Sequence of chain 1.D:
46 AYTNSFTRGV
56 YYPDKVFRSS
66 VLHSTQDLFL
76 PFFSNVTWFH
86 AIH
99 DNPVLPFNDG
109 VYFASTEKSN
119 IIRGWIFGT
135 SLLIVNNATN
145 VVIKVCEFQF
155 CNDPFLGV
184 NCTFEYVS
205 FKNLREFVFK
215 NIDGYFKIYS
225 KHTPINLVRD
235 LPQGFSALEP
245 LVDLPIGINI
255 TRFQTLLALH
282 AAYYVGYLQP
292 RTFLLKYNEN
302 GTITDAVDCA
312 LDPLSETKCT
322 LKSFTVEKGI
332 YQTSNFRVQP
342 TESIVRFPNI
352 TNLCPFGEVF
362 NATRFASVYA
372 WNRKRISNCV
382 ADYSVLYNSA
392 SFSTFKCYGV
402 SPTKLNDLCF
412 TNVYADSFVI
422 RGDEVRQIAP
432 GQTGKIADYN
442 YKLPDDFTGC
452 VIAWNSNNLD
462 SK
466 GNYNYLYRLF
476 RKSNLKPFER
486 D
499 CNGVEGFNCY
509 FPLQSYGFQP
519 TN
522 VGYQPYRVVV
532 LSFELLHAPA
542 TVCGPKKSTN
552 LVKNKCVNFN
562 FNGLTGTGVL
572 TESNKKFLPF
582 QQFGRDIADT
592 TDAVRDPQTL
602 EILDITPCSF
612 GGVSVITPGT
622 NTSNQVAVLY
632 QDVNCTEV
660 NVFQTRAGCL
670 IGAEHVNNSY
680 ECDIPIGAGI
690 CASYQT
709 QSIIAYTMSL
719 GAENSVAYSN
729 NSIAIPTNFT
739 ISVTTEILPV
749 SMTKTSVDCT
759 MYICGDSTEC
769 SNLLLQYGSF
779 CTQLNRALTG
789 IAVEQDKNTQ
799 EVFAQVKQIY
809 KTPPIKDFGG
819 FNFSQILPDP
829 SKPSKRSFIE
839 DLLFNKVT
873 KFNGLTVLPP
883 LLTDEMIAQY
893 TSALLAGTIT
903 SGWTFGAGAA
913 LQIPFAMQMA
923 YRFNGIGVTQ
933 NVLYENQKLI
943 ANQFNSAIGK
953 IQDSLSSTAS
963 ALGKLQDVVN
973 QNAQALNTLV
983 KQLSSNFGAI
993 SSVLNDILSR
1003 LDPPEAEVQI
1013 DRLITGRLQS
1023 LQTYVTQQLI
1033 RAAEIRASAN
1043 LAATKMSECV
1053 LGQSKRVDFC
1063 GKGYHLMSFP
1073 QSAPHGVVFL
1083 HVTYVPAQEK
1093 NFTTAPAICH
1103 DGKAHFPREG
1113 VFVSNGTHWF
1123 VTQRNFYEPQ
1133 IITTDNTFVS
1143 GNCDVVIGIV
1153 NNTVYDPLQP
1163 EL

Binding-site contacts:
Ligand atom C8 contacts residue GLN599 of chain 1.D at 4.2 Å.
Ligand atom C8 contacts residue PRO349 of chain 1.D at 3.6 Å (hydrophobic).
Ligand atom C7 contacts residue ASN350 of chain 1.D at 3.5 Å.
Ligand atom N2 contacts residue PRO598 of chain 1.D at 4.4 Å.
Ligand atom C2 contacts residue ASN350 of chain 1.D at 2.6 Å.
Ligand atom C7 contacts residue PRO349 of chain 1.D at 4.5 Å (hydrophobic).
Ligand atom C3 contacts residue ASN350 of chain 1.D at 3.9 Å.
Ligand atom O5 contacts residue ASN350 of chain 1.D at 2.4 Å (h-bond).
Ligand atom C7 contacts residue PRO598 of chain 1.D at 4.2 Å (hydrophobic).
Ligand atom C3 contacts residue GLN599 of chain 1.D at 3.6 Å.
Ligand atom C8 contacts residue PRO598 of chain 1.D at 3.1 Å (hydrophobic).
Ligand atom C1 contacts residue ASN350 of chain 1.D at 1.5 Å.
Ligand atom C8 contacts residue ASN350 of chain 1.D at 4.2 Å.
Ligand atom C1 contacts residue GLN599 of chain 1.D at 4.0 Å.
Ligand atom N2 contacts residue GLN599 of chain 1.D at 3.1 Å (h-bond).
Ligand atom C4 contacts residue ASN350 of chain 1.D at 4.3 Å.
Ligand atom O7 contacts residue ASN350 of chain 1.D at 3.5 Å (h-bond).
Ligand atom C7 contacts residue GLN599 of chain 1.D at 4.1 Å.
Ligand atom C5 contacts residue ASN350 of chain 1.D at 3.8 Å.
Ligand atom N2 contacts residue ASN350 of chain 1.D at 3.0 Å (h-bond).
Ligand atom O3 contacts residue GLN599 of chain 1.D at 4.2 Å.
Ligand atom C2 contacts residue GLN599 of chain 1.D at 3.8 Å.

This small molecule binds to this protein.
Small molecule (SMILES): CC(=O)N[C@@H]1[C@@H](O)[C@H](O)[C@@H](CO)O[C@H]1O